Sequence of chain 1.B:
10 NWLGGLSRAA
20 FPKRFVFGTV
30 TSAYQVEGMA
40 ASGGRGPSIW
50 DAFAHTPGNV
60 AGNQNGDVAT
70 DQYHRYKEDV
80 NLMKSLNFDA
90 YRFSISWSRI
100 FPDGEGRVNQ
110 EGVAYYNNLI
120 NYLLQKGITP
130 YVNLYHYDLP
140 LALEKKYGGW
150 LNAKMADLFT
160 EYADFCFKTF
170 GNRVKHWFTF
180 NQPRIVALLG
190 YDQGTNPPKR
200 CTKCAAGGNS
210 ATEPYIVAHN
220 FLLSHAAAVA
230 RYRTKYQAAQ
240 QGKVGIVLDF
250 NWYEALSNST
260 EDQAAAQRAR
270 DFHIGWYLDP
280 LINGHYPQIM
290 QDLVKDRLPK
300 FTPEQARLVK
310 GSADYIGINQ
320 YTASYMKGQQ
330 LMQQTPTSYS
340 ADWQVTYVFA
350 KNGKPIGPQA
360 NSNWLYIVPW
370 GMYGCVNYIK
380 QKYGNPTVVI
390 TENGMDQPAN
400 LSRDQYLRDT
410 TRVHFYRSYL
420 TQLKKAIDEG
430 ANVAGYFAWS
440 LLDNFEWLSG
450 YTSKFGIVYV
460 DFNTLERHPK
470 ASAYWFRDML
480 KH

Binding-site contacts:
Ligand atom C6 contacts residue GLU445 of chain 1.B at 3.2 Å.
Ligand atom O3 contacts residue HIS135 of chain 1.B at 2.9 Å (h-bond).
Ligand atom C5 contacts residue GLU391 of chain 1.B at 3.5 Å.
Ligand atom C1 contacts residue TRP363 of chain 1.B at 3.8 Å (hydrophobic).
Ligand atom O4 contacts residue TRP446 of chain 1.B at 3.6 Å.
Ligand atom C5 contacts residue TRP438 of chain 1.B at 3.6 Å (hydrophobic).
Ligand atom O3 contacts residue GLN34 of chain 1.B at 2.7 Å (h-bond).
Ligand atom O1 contacts residue ASN250 of chain 1.B at 2.9 Å (h-bond).
Ligand atom C3 contacts residue GLU391 of chain 1.B at 3.5 Å.
Ligand atom O3 contacts residue TRP446 of chain 1.B at 2.9 Å (h-bond).
Ligand atom O2 contacts residue GLN181 of chain 1.B at 2.4 Å (h-bond).
Ligand atom C1 contacts residue GLN181 of chain 1.B at 3.4 Å.
Ligand atom O6 contacts residue GLU445 of chain 1.B at 2.4 Å (salt-bridge).
Ligand atom C6 contacts residue TYR320 of chain 1.B at 3.6 Å (hydrophobic).
Ligand atom O6 contacts residue ILE184 of chain 1.B at 3.7 Å.
Ligand atom C2 contacts residue GLU391 of chain 1.B at 3.3 Å.
Ligand atom O4 contacts residue TRP438 of chain 1.B at 3.1 Å.
Ligand atom O2 contacts residue ASN318 of chain 1.B at 3.6 Å.
Ligand atom O5 contacts residue GLU391 of chain 1.B at 2.8 Å (salt-bridge).
Ligand atom C2 contacts residue GLN181 of chain 1.B at 3.0 Å.
Ligand atom O5 contacts residue TYR320 of chain 1.B at 2.7 Å (h-bond).
Ligand atom C6 contacts residue PHE454 of chain 1.B at 3.5 Å (hydrophobic).
Ligand atom O4 contacts residue GLU445 of chain 1.B at 2.3 Å (salt-bridge).
Ligand atom O2 contacts residue TYR320 of chain 1.B at 3.0 Å.
Ligand atom C4 contacts residue GLU445 of chain 1.B at 3.5 Å.
Ligand atom C3 contacts residue GLN181 of chain 1.B at 3.5 Å.
Ligand atom C3 contacts residue GLN34 of chain 1.B at 3.8 Å.
Ligand atom O6 contacts residue PHE454 of chain 1.B at 3.8 Å.
Ligand atom O4 contacts residue TRP363 of chain 1.B at 3.8 Å.
Ligand atom C6 contacts residue TRP363 of chain 1.B at 3.6 Å (hydrophobic).
Ligand atom O2 contacts residue HIS135 of chain 1.B at 3.4 Å (h-bond).
Ligand atom O2 contacts residue GLU391 of chain 1.B at 2.6 Å (salt-bridge).
Ligand atom C5 contacts residue TRP363 of chain 1.B at 3.3 Å (hydrophobic).
Ligand atom C5 contacts residue TYR320 of chain 1.B at 3.1 Å (hydrophobic).
Ligand atom O3 contacts residue GLN181 of chain 1.B at 2.5 Å (h-bond).
Ligand atom O3 contacts residue TRP438 of chain 1.B at 3.8 Å.
Ligand atom O6 contacts residue TRP363 of chain 1.B at 3.5 Å.
Ligand atom O4 contacts residue GLN34 of chain 1.B at 3.0 Å (h-bond).
Ligand atom C1 contacts residue GLU391 of chain 1.B at 3.1 Å.
Ligand atom O2 contacts residue ASN180 of chain 1.B at 2.9 Å (h-bond).

The protein below binds the small molecule below.
Small molecule (SMILES): OC[C@H]1O[C@@H](O[C@@H]2[C@@H](O)[C@H](O)O[C@H](CO)[C@H]2O)[C@H](O)[C@@H](O)[C@@H]1O